The small molecule below binds the protein below.
Small molecule (SMILES): CC(=O)N[C@H]1[C@H](O[C@@H]2[C@H](O[C@]3(C(=O)O)C[C@H](O)[C@@H](NC(C)=O)[C@H]([C@H](O)[C@H](O)CO)O3)[C@@H](O)[C@H](O[C@H]3[C@H](O)[C@@H](O)[C@H](O)O[C@@H]3CO)O[C@@H]2CO)O[C@H](CO)[C@H](O)[C@@H]1O[C@@H]1O[C@H](CO)[C@H](O)[C@H](O)[C@H]1O[C@@H]1O[C@@H](C)[C@@H](O)[C@@H](O)[C@@H]1O

Binding-site contacts:
Ligand atom O6 contacts residue ILE58 of chain 1.E at 3.6 Å.
Ligand atom C6 contacts residue TRP88 of chain 1.E at 3.6 Å (hydrophobic).
Ligand atom O10 contacts residue LYS34 of chain 1.A at 3.8 Å.
Ligand atom O4 contacts residue GLN56 of chain 1.E at 3.8 Å.
Ligand atom N5 contacts residue GLU11 of chain 1.E at 3.1 Å (salt-bridge).
Ligand atom C6 contacts residue HIS57 of chain 1.E at 3.8 Å.
Ligand atom O2 contacts residue ASN14 of chain 1.E at 3.4 Å (h-bond).
Ligand atom C8 contacts residue HIS13 of chain 1.E at 3.9 Å.
Ligand atom O4 contacts residue GLU11 of chain 1.E at 3.4 Å (salt-bridge).
Ligand atom C2 contacts residue ASN90 of chain 1.E at 3.5 Å.
Ligand atom O4 contacts residue GLU51 of chain 1.E at 2.8 Å (salt-bridge).
Ligand atom O1A contacts residue TYR12 of chain 1.E at 3.5 Å.
Ligand atom C3 contacts residue ASN90 of chain 1.E at 3.8 Å.
Ligand atom C5 contacts residue GLU11 of chain 1.E at 3.8 Å.
Ligand atom C11 contacts residue TYR12 of chain 1.E at 3.6 Å (hydrophobic).
Ligand atom O4 contacts residue LYS91 of chain 1.E at 3.0 Å (salt-bridge).
Ligand atom O6 contacts residue GLN61 of chain 1.E at 3.1 Å (h-bond).
Ligand atom O3 contacts residue LYS91 of chain 1.E at 2.9 Å (salt-bridge).
Ligand atom C4 contacts residue GLU51 of chain 1.E at 3.5 Å.
Ligand atom C4 contacts residue GLN56 of chain 1.E at 3.2 Å.
Ligand atom C4 contacts residue GLU11 of chain 1.E at 3.3 Å.
Ligand atom C5 contacts residue GLN56 of chain 1.E at 3.8 Å.
Ligand atom C1 contacts residue ASN90 of chain 1.E at 3.3 Å.
Ligand atom C4 contacts residue TRP88 of chain 1.E at 3.7 Å (hydrophobic).
Ligand atom C3 contacts residue TRP88 of chain 1.E at 3.8 Å (hydrophobic).
Ligand atom O6 contacts residue TRP88 of chain 1.E at 3.6 Å.
Ligand atom O9 contacts residue ILE58 of chain 1.E at 3.7 Å.
Ligand atom C3 contacts residue LYS91 of chain 1.E at 3.8 Å.
Ligand atom C6 contacts residue TYR12 of chain 1.E at 3.8 Å (hydrophobic).
Ligand atom O3 contacts residue ASN90 of chain 1.E at 2.8 Å (h-bond).
Ligand atom C7 contacts residue GLY33 of chain 1.A at 3.8 Å.
Ligand atom C5 contacts residue TRP88 of chain 1.E at 3.6 Å (hydrophobic).
Ligand atom N5 contacts residue TYR12 of chain 1.E at 3.6 Å.
Ligand atom C9 contacts residue GLY33 of chain 1.A at 3.6 Å.
Ligand atom O1A contacts residue HIS13 of chain 1.E at 2.9 Å (h-bond).
Ligand atom O2 contacts residue HIS13 of chain 1.E at 3.8 Å.
Ligand atom O2 contacts residue ASN90 of chain 1.E at 3.4 Å (h-bond).
Ligand atom O4 contacts residue GLN56 of chain 1.E at 3.4 Å.
Ligand atom O2 contacts residue ASN90 of chain 1.E at 2.8 Å (h-bond).
Ligand atom C6 contacts residue GLN56 of chain 1.E at 3.7 Å.

Sequence of chain 1.A:
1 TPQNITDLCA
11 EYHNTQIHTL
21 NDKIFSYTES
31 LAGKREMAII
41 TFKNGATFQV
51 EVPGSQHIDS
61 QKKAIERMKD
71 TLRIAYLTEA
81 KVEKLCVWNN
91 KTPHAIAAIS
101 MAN

Sequence of chain 1.E:
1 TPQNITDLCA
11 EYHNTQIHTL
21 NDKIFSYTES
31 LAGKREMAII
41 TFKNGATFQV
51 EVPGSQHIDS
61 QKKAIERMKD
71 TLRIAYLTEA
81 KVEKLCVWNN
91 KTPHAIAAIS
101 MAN